The small molecule below binds the protein below.
Small molecule (SMILES): O=C(C[C@@H]1SC(N/N=C/c2ccccc2O)=NC1=O)Nc1cccc(C(F)(F)F)c1

Sequence of chain 1.A:
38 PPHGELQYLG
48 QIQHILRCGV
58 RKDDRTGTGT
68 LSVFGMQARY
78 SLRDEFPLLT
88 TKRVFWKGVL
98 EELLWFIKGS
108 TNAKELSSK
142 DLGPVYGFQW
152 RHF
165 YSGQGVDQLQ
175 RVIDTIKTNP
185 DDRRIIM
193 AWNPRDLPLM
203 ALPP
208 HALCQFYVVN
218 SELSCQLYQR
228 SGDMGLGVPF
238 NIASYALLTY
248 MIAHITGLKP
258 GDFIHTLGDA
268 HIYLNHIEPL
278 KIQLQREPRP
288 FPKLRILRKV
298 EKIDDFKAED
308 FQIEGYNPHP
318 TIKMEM

Binding-site contacts:
Ligand atom C3 contacts residue PHE92 of chain 1.A at 3.1 Å (hydrophobic).
Ligand atom F30 contacts residue 0MZ1 of chain 1.D at 1.5 Å.
Ligand atom C4 contacts residue PHE92 of chain 1.A at 2.9 Å (hydrophobic).
Ligand atom C3 contacts residue 0MZ1 of chain 1.D at 1.1 Å.
Ligand atom F28 contacts residue LEU113 of chain 1.A at 3.1 Å.
Ligand atom C8 contacts residue 0MZ1 of chain 1.D at 0.5 Å.
Ligand atom C21 contacts residue 0MZ1 of chain 1.D at 1.1 Å.
Ligand atom N18 contacts residue 0MZ1 of chain 1.D at 0.7 Å.
Ligand atom C27 contacts residue 0MZ1 of chain 1.D at 1.3 Å.
Ligand atom C16 contacts residue 0MZ1 of chain 1.D at 1.2 Å.
Ligand atom C26 contacts residue 0MZ1 of chain 1.D at 0.7 Å.
Ligand atom C2 contacts residue 0MZ1 of chain 1.D at 1.2 Å.
Ligand atom C1 contacts residue 0MZ1 of chain 1.D at 1.0 Å.
Ligand atom C13 contacts residue 0MZ1 of chain 1.D at 0.8 Å.
Ligand atom C17 contacts residue 0MZ1 of chain 1.D at 1.3 Å.
Ligand atom S12 contacts residue 0MZ1 of chain 1.D at 0.9 Å (h-bond).
Ligand atom C4 contacts residue 0MZ1 of chain 1.D at 0.7 Å.
Ligand atom C5 contacts residue 0MZ1 of chain 1.D at 0.5 Å.
Ligand atom F29 contacts residue 0MZ1 of chain 1.D at 0.9 Å.
Ligand atom N9 contacts residue PHE237 of chain 1.A at 3.2 Å.
Ligand atom N15 contacts residue 0MZ1 of chain 1.D at 1.7 Å (h-bond).
Ligand atom C11 contacts residue 0MZ1 of chain 1.D at 0.8 Å.
Ligand atom O1 contacts residue LEU233 of chain 1.A at 2.4 Å (h-bond).
Ligand atom N9 contacts residue 0MZ1 of chain 1.D at 0.6 Å (h-bond).
Ligand atom C25 contacts residue 0MZ1 of chain 1.D at 0.7 Å.
Ligand atom O1 contacts residue PRO236 of chain 1.A at 3.3 Å.
Ligand atom O19 contacts residue 0MZ1 of chain 1.D at 1.9 Å (h-bond).
Ligand atom C8 contacts residue PHE237 of chain 1.A at 3.2 Å (hydrophobic).
Ligand atom C24 contacts residue 0MZ1 of chain 1.D at 1.6 Å.
Ligand atom C3 contacts residue VAL91 of chain 1.A at 3.0 Å (hydrophobic).
Ligand atom C8 contacts residue LEU233 of chain 1.A at 2.9 Å (hydrophobic).
Ligand atom N10 contacts residue 0MZ1 of chain 1.D at 0.8 Å (h-bond).
Ligand atom C6 contacts residue 0MZ1 of chain 1.D at 0.6 Å.
Ligand atom C22 contacts residue 0MZ1 of chain 1.D at 1.3 Å.
Ligand atom F28 contacts residue 0MZ1 of chain 1.D at 2.2 Å.
Ligand atom C14 contacts residue 0MZ1 of chain 1.D at 1.4 Å.
Ligand atom O1 contacts residue 0MZ1 of chain 1.D at 1.1 Å (h-bond).
Ligand atom C2 contacts residue LYS89 of chain 1.A at 3.3 Å.
Ligand atom C23 contacts residue 0MZ1 of chain 1.D at 2.4 Å.
Ligand atom O20 contacts residue 0MZ1 of chain 1.D at 0.8 Å.